A protein and the small-molecule ligand that binds it are described below.
Small molecule (SMILES): Nc1nnc(SCC(=O)N[C@@H](Cn2cc(C(=O)O)nn2)B(O)O)s1

Binding-site contacts:
Ligand atom C1 contacts residue VAL214 of chain 1.B at 3.7 Å (hydrophobic).
Ligand atom C3 contacts residue TYR224 of chain 1.B at 4.0 Å (hydrophobic).
Ligand atom O3 contacts residue SER317 of chain 1.B at 3.7 Å.
Ligand atom O6 contacts residue LYS314 of chain 1.B at 4.0 Å.
Ligand atom C3 contacts residue SER317 of chain 1.B at 3.1 Å.
Ligand atom C4 contacts residue ASN154 of chain 1.B at 3.9 Å.
Ligand atom C9 contacts residue SER317 of chain 1.B at 3.8 Å.
Ligand atom N1 contacts residue VAL214 of chain 1.B at 3.7 Å.
Ligand atom N3 contacts residue THR318 of chain 1.B at 3.4 Å.
Ligand atom C6 contacts residue SER66 of chain 1.B at 3.6 Å.
Ligand atom S1 contacts residue TYR224 of chain 1.B at 4.0 Å.
Ligand atom N2 contacts residue THR319 of chain 1.B at 3.2 Å (h-bond).
Ligand atom C8 contacts residue SER317 of chain 1.B at 3.8 Å.
Ligand atom N3 contacts residue THR319 of chain 1.B at 3.3 Å (h-bond).
Ligand atom N1 contacts residue THR319 of chain 1.B at 3.8 Å.
Ligand atom N2 contacts residue VAL214 of chain 1.B at 3.9 Å.
Ligand atom S2 contacts residue TYR224 of chain 1.B at 3.8 Å.
Ligand atom O6 contacts residue TYR152 of chain 1.B at 2.8 Å (h-bond).
Ligand atom O5 contacts residue SER317 of chain 1.B at 3.0 Å (h-bond).
Ligand atom O3 contacts residue ARG342 of chain 1.B at 3.1 Å.
Ligand atom C6 contacts residue TYR152 of chain 1.B at 3.9 Å (hydrophobic).
Ligand atom O1 contacts residue ASN154 of chain 1.B at 2.9 Å (h-bond).
Ligand atom O2 contacts residue ASN345 of chain 1.B at 3.1 Å (h-bond).
Ligand atom B1 contacts residue TYR152 of chain 1.B at 3.3 Å.
Ligand atom C5 contacts residue SER66 of chain 1.B at 2.4 Å.
Ligand atom N4 contacts residue SER66 of chain 1.B at 3.1 Å (h-bond).
Ligand atom O6 contacts residue SER66 of chain 1.B at 2.3 Å (h-bond).
Ligand atom O5 contacts residue GLY316 of chain 1.B at 3.6 Å.
Ligand atom O5 contacts residue SER66 of chain 1.B at 2.2 Å (h-bond).
Ligand atom B1 contacts residue SER66 of chain 1.B at 1.4 Å.
Ligand atom C2 contacts residue TYR224 of chain 1.B at 4.0 Å (hydrophobic).
Ligand atom C1 contacts residue THR319 of chain 1.B at 3.8 Å.
Ligand atom S1 contacts residue GLN122 of chain 1.B at 3.8 Å.
Ligand atom O1 contacts residue GLN122 of chain 1.B at 3.1 Å (h-bond).
Ligand atom C1 contacts residue ASN215 of chain 1.B at 4.1 Å.
Ligand atom B1 contacts residue LYS69 of chain 1.B at 4.0 Å.
Ligand atom N1 contacts residue ASN215 of chain 1.B at 3.1 Å (h-bond).
Ligand atom C4 contacts residue SER317 of chain 1.B at 3.5 Å.
Ligand atom N2 contacts residue THR318 of chain 1.B at 3.8 Å.
Ligand atom N4 contacts residue SER317 of chain 1.B at 3.1 Å (h-bond).

Sequence of chain 1.B:
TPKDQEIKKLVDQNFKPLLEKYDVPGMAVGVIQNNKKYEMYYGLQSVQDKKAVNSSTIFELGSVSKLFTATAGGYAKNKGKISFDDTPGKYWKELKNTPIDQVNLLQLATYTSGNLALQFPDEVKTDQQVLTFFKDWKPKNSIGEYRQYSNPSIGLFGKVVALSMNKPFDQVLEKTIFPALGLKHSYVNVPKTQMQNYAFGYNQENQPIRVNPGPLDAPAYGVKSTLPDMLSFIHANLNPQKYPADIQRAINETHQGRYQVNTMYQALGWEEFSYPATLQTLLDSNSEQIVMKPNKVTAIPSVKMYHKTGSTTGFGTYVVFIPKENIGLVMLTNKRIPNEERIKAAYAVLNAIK